Binding-site contacts:
Ligand atom CAA contacts residue GLY16 of chain 1.D at 4.0 Å.
Ligand atom CAC contacts residue ARG62 of chain 1.D at 3.9 Å.
Ligand atom CAP contacts residue VAL39 of chain 1.D at 3.6 Å (hydrophobic).
Ligand atom CAK contacts residue GLU38 of chain 1.D at 3.9 Å.
Ligand atom CAC contacts residue LEU104 of chain 1.D at 3.6 Å (hydrophobic).
Ligand atom CAL contacts residue VAL61 of chain 1.D at 3.9 Å (hydrophobic).
Ligand atom CAM contacts residue GLU38 of chain 1.D at 3.5 Å.
Ligand atom CAB contacts residue PHE14 of chain 1.D at 4.2 Å (hydrophobic).
Ligand atom NAH contacts residue VAL61 of chain 1.D at 3.6 Å.
Ligand atom CAL contacts residue PHE14 of chain 1.D at 4.0 Å (hydrophobic).
Ligand atom NAI contacts residue PHE14 of chain 1.D at 3.5 Å.
Ligand atom NAI contacts residue VAL39 of chain 1.D at 3.6 Å.
Ligand atom CAN contacts residue PRO83 of chain 1.D at 4.1 Å (hydrophobic).
Ligand atom CAM contacts residue PHE14 of chain 1.D at 3.9 Å (hydrophobic).
Ligand atom CAG contacts residue PHE14 of chain 1.D at 4.2 Å (hydrophobic).
Ligand atom CAG contacts residue GLU38 of chain 1.D at 3.1 Å.
Ligand atom CAB contacts residue ASP60 of chain 1.D at 3.9 Å.
Ligand atom CAO contacts residue PHE14 of chain 1.D at 4.1 Å (hydrophobic).
Ligand atom CAF contacts residue PRO83 of chain 1.D at 3.5 Å (hydrophobic).
Ligand atom NAH contacts residue ASP60 of chain 1.D at 3.6 Å (salt-bridge).
Ligand atom NAH contacts residue LEU104 of chain 1.D at 4.1 Å.
Ligand atom CAB contacts residue VAL61 of chain 1.D at 3.2 Å (hydrophobic).
Ligand atom OAJ contacts residue GLU38 of chain 1.D at 4.0 Å.
Ligand atom CAN contacts residue VAL39 of chain 1.D at 3.6 Å (hydrophobic).
Ligand atom CAM contacts residue VAL39 of chain 1.D at 3.6 Å (hydrophobic).
Ligand atom CAB contacts residue VAL39 of chain 1.D at 3.8 Å (hydrophobic).
Ligand atom CAO contacts residue VAL39 of chain 1.D at 3.6 Å (hydrophobic).
Ligand atom NAI contacts residue GLU38 of chain 1.D at 3.6 Å.
Ligand atom OAJ contacts residue ARG265 of chain 1.D at 3.4 Å (salt-bridge).
Ligand atom CAC contacts residue ASP60 of chain 1.D at 3.9 Å.
Ligand atom CAB contacts residue SER37 of chain 1.D at 3.2 Å.
Ligand atom CAL contacts residue VAL39 of chain 1.D at 3.5 Å (hydrophobic).
Ligand atom CAA contacts residue ARG265 of chain 1.D at 3.3 Å.
Ligand atom NAH contacts residue VAL39 of chain 1.D at 3.8 Å.
Ligand atom CAA contacts residue SER43 of chain 1.D at 4.1 Å.
Ligand atom CAB contacts residue ASN59 of chain 1.D at 3.9 Å.
Ligand atom CAD contacts residue PRO83 of chain 1.D at 3.9 Å (hydrophobic).
Ligand atom CAE contacts residue LEU104 of chain 1.D at 3.7 Å (hydrophobic).
Ligand atom CAA contacts residue GLU38 of chain 1.D at 3.2 Å.
Ligand atom CAP contacts residue PHE14 of chain 1.D at 3.6 Å (hydrophobic).

Sequence of chain 1.D:
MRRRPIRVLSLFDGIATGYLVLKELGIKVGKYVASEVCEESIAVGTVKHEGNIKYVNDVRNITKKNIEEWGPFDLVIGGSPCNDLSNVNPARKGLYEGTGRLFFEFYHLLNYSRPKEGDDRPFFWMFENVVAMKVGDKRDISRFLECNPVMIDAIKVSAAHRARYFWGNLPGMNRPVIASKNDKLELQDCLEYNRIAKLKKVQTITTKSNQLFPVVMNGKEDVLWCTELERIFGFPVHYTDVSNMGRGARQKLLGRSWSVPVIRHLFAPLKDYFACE

A small-molecule ligand and the protein it binds are described below.
Small molecule (SMILES): COc1ccc2c(c1)[nH]c1c(C)nccc12